Binding-site contacts:
Ligand atom C4 contacts residue PHE8 of chain 1.B at 4.3 Å (hydrophobic).
Ligand atom C7 contacts residue ALA107 of chain 1.B at 4.0 Å (hydrophobic).
Ligand atom C8 contacts residue PHE41 of chain 1.B at 4.1 Å (hydrophobic).
Ligand atom C7 contacts residue GLY109 of chain 1.B at 3.9 Å.
Ligand atom C9 contacts residue ILE76 of chain 1.B at 3.6 Å (hydrophobic).
Ligand atom C9 contacts residue TRP46 of chain 1.B at 3.0 Å (hydrophobic).
Ligand atom C8 contacts residue GLY10 of chain 1.B at 3.3 Å.
Ligand atom C2 contacts residue TRP47 of chain 1.B at 4.1 Å (hydrophobic).
Ligand atom C7 contacts residue PHE90 of chain 1.B at 4.1 Å (hydrophobic).
Ligand atom C2 contacts residue PHE41 of chain 1.B at 4.2 Å (hydrophobic).
Ligand atom C8 contacts residue ALA25 of chain 1.B at 4.1 Å (hydrophobic).
Ligand atom C5 contacts residue PHE41 of chain 1.B at 3.9 Å (hydrophobic).
Ligand atom C8 contacts residue VAL9 of chain 1.B at 3.1 Å (hydrophobic).
Ligand atom C4 contacts residue TRP46 of chain 1.B at 3.8 Å (hydrophobic).
Ligand atom C1 contacts residue VAL88 of chain 1.B at 4.1 Å (hydrophobic).
Ligand atom C7 contacts residue GLU108 of chain 1.B at 3.9 Å.
Ligand atom C6 contacts residue PHE8 of chain 1.B at 3.9 Å (hydrophobic).
Ligand atom C6 contacts residue PHE41 of chain 1.B at 4.1 Å (hydrophobic).
Ligand atom C5 contacts residue PHE8 of chain 1.B at 4.2 Å (hydrophobic).
Ligand atom C1 contacts residue TRP47 of chain 1.B at 3.7 Å (hydrophobic).
Ligand atom C4 contacts residue ALA25 of chain 1.B at 3.9 Å (hydrophobic).
Ligand atom C8 contacts residue VAL21 of chain 1.B at 3.4 Å (hydrophobic).
Ligand atom C5 contacts residue GLY10 of chain 1.B at 4.1 Å.
Ligand atom C2 contacts residue PHE8 of chain 1.B at 3.9 Å (hydrophobic).
Ligand atom C1 contacts residue ILE76 of chain 1.B at 4.2 Å (hydrophobic).
Ligand atom C6 contacts residue GLY10 of chain 1.B at 3.8 Å.
Ligand atom C6 contacts residue VAL9 of chain 1.B at 3.9 Å (hydrophobic).
Ligand atom C3 contacts residue TRP46 of chain 1.B at 4.0 Å (hydrophobic).
Ligand atom C3 contacts residue PHE41 of chain 1.B at 4.0 Å (hydrophobic).
Ligand atom C6 contacts residue ALA107 of chain 1.B at 3.6 Å (hydrophobic).
Ligand atom C2 contacts residue PHE90 of chain 1.B at 4.3 Å (hydrophobic).
Ligand atom C3 contacts residue TRP47 of chain 1.B at 4.2 Å (hydrophobic).
Ligand atom C4 contacts residue PHE41 of chain 1.B at 3.9 Å (hydrophobic).
Ligand atom C5 contacts residue VAL9 of chain 1.B at 4.0 Å (hydrophobic).
Ligand atom C3 contacts residue PHE8 of chain 1.B at 4.2 Å (hydrophobic).
Ligand atom C5 contacts residue ALA25 of chain 1.B at 4.2 Å (hydrophobic).
Ligand atom C7 contacts residue PHE41 of chain 1.B at 4.2 Å (hydrophobic).
Ligand atom C1 contacts residue PHE90 of chain 1.B at 3.8 Å (hydrophobic).
Ligand atom C7 contacts residue PHE8 of chain 1.B at 3.8 Å (hydrophobic).
Ligand atom C9 contacts residue TRP47 of chain 1.B at 4.0 Å (hydrophobic).

Sequence of chain 1.B:
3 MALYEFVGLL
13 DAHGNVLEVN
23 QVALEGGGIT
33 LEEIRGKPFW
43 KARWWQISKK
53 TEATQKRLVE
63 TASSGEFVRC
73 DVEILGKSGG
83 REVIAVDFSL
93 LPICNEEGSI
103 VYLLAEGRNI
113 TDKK

This protein binds this small molecule.
Small molecule (SMILES): Cc1ccc(C)c(C)c1